Sequence of chain 1.L:
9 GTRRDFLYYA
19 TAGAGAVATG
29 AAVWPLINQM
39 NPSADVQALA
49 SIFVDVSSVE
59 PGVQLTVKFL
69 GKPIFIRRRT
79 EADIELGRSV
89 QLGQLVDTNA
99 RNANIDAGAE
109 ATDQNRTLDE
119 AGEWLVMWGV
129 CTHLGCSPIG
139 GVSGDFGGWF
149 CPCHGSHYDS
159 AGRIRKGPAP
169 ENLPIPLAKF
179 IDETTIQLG

Sequence of chain 1.G:
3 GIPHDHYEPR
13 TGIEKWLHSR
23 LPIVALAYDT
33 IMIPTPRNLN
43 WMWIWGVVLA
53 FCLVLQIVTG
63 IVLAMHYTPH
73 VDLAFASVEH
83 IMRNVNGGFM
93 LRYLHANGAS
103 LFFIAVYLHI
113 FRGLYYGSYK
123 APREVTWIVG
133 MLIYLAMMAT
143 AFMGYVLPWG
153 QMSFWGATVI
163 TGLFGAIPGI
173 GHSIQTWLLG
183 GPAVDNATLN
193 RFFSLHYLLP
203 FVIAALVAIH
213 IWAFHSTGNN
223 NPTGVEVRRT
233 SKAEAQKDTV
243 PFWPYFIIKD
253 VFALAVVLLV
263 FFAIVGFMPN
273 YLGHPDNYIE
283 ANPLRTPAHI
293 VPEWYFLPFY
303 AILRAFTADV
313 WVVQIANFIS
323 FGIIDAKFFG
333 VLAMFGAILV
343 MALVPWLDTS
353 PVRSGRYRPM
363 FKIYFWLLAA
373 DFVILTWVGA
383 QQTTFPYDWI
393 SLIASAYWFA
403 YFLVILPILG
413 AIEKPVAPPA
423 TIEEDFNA

Binding-site contacts:
Ligand atom C5M contacts residue CYS151 of chain 1.L at 3.8 Å (hydrophobic).
Ligand atom C26 contacts residue MET145 of chain 1.G at 3.5 Å (hydrophobic).
Ligand atom O14 contacts residue MET140 of chain 1.G at 3.7 Å.
Ligand atom O8 contacts residue ILE162 of chain 1.G at 3.8 Å.
Ligand atom C7M contacts residue MET154 of chain 1.G at 3.7 Å (hydrophobic).
Ligand atom C23 contacts residue ILE340 of chain 1.G at 3.5 Å (hydrophobic).
Ligand atom O4 contacts residue VAL161 of chain 1.G at 3.3 Å.
Ligand atom O5 contacts residue HIS152 of chain 1.L at 3.3 Å (h-bond).
Ligand atom O12 contacts residue MET336 of chain 1.G at 3.5 Å.
Ligand atom C21 contacts residue PHE194 of chain 1.G at 3.8 Å (hydrophobic).
Ligand atom O4 contacts residue HIS152 of chain 1.L at 2.9 Å (h-bond).
Ligand atom C24 contacts residue PHE298 of chain 1.G at 3.8 Å (hydrophobic).
Ligand atom C17 contacts residue PHE144 of chain 1.G at 3.7 Å (hydrophobic).
Ligand atom C4 contacts residue TYR302 of chain 1.G at 3.6 Å (hydrophobic).
Ligand atom O8 contacts residue PHE298 of chain 1.G at 3.5 Å.
Ligand atom C8A contacts residue PRO294 of chain 1.G at 3.7 Å (hydrophobic).
Ligand atom C8 contacts residue PRO294 of chain 1.G at 3.5 Å (hydrophobic).
Ligand atom C7M contacts residue GLY158 of chain 1.G at 3.7 Å.
Ligand atom O7 contacts residue GLU295 of chain 1.G at 3.5 Å (salt-bridge).
Ligand atom C22 contacts residue PHE298 of chain 1.G at 3.7 Å (hydrophobic).
Ligand atom C21 contacts residue LEU197 of chain 1.G at 3.6 Å (hydrophobic).
Ligand atom C5 contacts residue VAL161 of chain 1.G at 3.7 Å (hydrophobic).
Ligand atom O7 contacts residue GLY158 of chain 1.G at 3.5 Å.
Ligand atom C7M contacts residue ILE292 of chain 1.G at 3.6 Å (hydrophobic).
Ligand atom C8A contacts residue ILE162 of chain 1.G at 3.8 Å (hydrophobic).
Ligand atom C18 contacts residue PHE144 of chain 1.G at 3.8 Å (hydrophobic).
Ligand atom C26 contacts residue ALA141 of chain 1.G at 3.7 Å (hydrophobic).
Ligand atom O4 contacts residue TYR302 of chain 1.G at 3.4 Å.
Ligand atom C25 contacts residue LEU137 of chain 1.G at 3.8 Å (hydrophobic).
Ligand atom C4A contacts residue PRO294 of chain 1.G at 3.7 Å (hydrophobic).
Ligand atom C3M contacts residue MET336 of chain 1.G at 3.5 Å (hydrophobic).
Ligand atom C24 contacts residue PHE144 of chain 1.G at 3.6 Å (hydrophobic).
Ligand atom C4 contacts residue VAL161 of chain 1.G at 3.7 Å (hydrophobic).
Ligand atom C16 contacts residue ILE162 of chain 1.G at 3.7 Å (hydrophobic).
Ligand atom O1 contacts residue ILE162 of chain 1.G at 3.8 Å.
Ligand atom O5 contacts residue VAL161 of chain 1.G at 3.4 Å.
Ligand atom C23 contacts residue PHE337 of chain 1.G at 3.6 Å (hydrophobic).
Ligand atom O8 contacts residue PRO294 of chain 1.G at 3.7 Å.
Ligand atom C7 contacts residue GLY158 of chain 1.G at 3.8 Å.
Ligand atom O8 contacts residue GLU295 of chain 1.G at 2.7 Å (salt-bridge).

The protein below binds the small molecule below.
Small molecule (SMILES): C/C=C(C)/C=C/C=C[C@H](OC)[C@@H](C)[C@@H](OC)[C@@H](C)CCc1oc2c(O)c(OC)cc(OC)c2c(=O)c1C